A protein and the small-molecule ligand that binds it are described below.
Small molecule (SMILES): CC(=O)N[C@H]1[C@H](O[C@H]2[C@H](O)[C@@H](NC(C)=O)CO[C@@H]2CO)O[C@H](CO)[C@@H](O[C@@H]2O[C@H](CO)[C@@H](O)[C@H](O)[C@@H]2O)[C@@H]1O

Binding-site contacts:
Ligand atom C5 contacts residue TRP359 of chain 3.A at 4.1 Å (hydrophobic).
Ligand atom C7 contacts residue ASN64 of chain 3.A at 3.5 Å.
Ligand atom O5 contacts residue ASN64 of chain 3.A at 2.4 Å (h-bond).
Ligand atom N2 contacts residue ASN64 of chain 3.A at 2.8 Å (h-bond).
Ligand atom C2 contacts residue TRP359 of chain 3.A at 4.2 Å (hydrophobic).
Ligand atom C3 contacts residue TRP359 of chain 3.A at 3.8 Å (hydrophobic).
Ligand atom C5 contacts residue ASN64 of chain 3.A at 3.7 Å.
Ligand atom O7 contacts residue ASN64 of chain 3.A at 3.7 Å.
Ligand atom N2 contacts residue TRP359 of chain 3.A at 3.5 Å (h-bond).
Ligand atom O3 contacts residue TRP359 of chain 3.A at 4.3 Å.
Ligand atom C3 contacts residue ASN64 of chain 3.A at 3.8 Å.
Ligand atom O7 contacts residue TRP359 of chain 3.A at 4.3 Å.
Ligand atom C4 contacts residue TRP359 of chain 3.A at 4.4 Å (hydrophobic).
Ligand atom C2 contacts residue ASN64 of chain 3.A at 2.4 Å.
Ligand atom C8 contacts residue TRP359 of chain 3.A at 3.8 Å (hydrophobic).
Ligand atom C4 contacts residue ASN64 of chain 3.A at 4.2 Å.
Ligand atom C1 contacts residue ASN64 of chain 3.A at 1.4 Å.
Ligand atom C1 contacts residue TRP359 of chain 3.A at 3.9 Å (hydrophobic).
Ligand atom O4 contacts residue TRP359 of chain 3.A at 4.0 Å.
Ligand atom C7 contacts residue TRP359 of chain 3.A at 4.2 Å (hydrophobic).

Sequence of chain 3.A:
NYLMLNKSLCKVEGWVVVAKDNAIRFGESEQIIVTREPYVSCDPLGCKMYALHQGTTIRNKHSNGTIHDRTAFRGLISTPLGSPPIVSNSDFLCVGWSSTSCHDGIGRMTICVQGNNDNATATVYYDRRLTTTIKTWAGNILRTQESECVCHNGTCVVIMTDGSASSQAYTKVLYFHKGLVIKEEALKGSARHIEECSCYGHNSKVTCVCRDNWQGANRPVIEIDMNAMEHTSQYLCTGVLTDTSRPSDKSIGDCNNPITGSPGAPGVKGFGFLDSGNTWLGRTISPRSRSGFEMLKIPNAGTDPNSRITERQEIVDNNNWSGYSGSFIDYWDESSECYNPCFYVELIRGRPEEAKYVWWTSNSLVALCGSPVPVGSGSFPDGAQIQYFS